Binding-site contacts:
Ligand atom C29 contacts residue ASN143 of chain 2.B at 3.4 Å.
Ligand atom C32 contacts residue LEU83 of chain 2.B at 3.8 Å (hydrophobic).
Ligand atom C01 contacts residue THR85 of chain 2.B at 3.4 Å.
Ligand atom C01 contacts residue LYS37 of chain 2.B at 3.6 Å.
Ligand atom C12 contacts residue TYR87 of chain 2.B at 3.4 Å (hydrophobic).
Ligand atom C24 contacts residue LEU145 of chain 2.B at 3.9 Å (hydrophobic).
Ligand atom C11 contacts residue GLY91 of chain 2.B at 3.9 Å.
Ligand atom O02 contacts residue LYS37 of chain 2.B at 3.6 Å.
Ligand atom O31 contacts residue LYS37 of chain 2.B at 3.7 Å.
Ligand atom C22 contacts residue GLY91 of chain 2.B at 3.5 Å.
Ligand atom C04 contacts residue ALA35 of chain 2.B at 3.7 Å (hydrophobic).
Ligand atom O28 contacts residue ALA155 of chain 2.B at 3.6 Å.
Ligand atom C32 contacts residue ASP156 of chain 2.B at 3.8 Å.
Ligand atom C26 contacts residue LEU145 of chain 2.B at 4.0 Å (hydrophobic).
Ligand atom N08 contacts residue TYR87 of chain 2.B at 3.8 Å.
Ligand atom C12 contacts residue VAL16 of chain 2.B at 3.8 Å (hydrophobic).
Ligand atom C22 contacts residue ASP95 of chain 2.B at 3.4 Å.
Ligand atom C01 contacts residue ALA35 of chain 2.B at 3.5 Å (hydrophobic).
Ligand atom C07 contacts residue HIS86 of chain 2.B at 4.0 Å.
Ligand atom C29 contacts residue LYS142 of chain 2.B at 3.5 Å.
Ligand atom C04 contacts residue THR85 of chain 2.B at 3.9 Å.
Ligand atom C13 contacts residue TYR87 of chain 2.B at 3.6 Å (hydrophobic).
Ligand atom C04 contacts residue VAL24 of chain 2.B at 3.9 Å (hydrophobic).
Ligand atom C29 contacts residue ALA155 of chain 2.B at 3.8 Å (hydrophobic).
Ligand atom C01 contacts residue LEU83 of chain 2.B at 3.5 Å (hydrophobic).
Ligand atom C21 contacts residue VAL16 of chain 2.B at 3.5 Å (hydrophobic).
Ligand atom C14 contacts residue GLY91 of chain 2.B at 3.8 Å.
Ligand atom C12 contacts residue HIS88 of chain 2.B at 3.9 Å.
Ligand atom C16 contacts residue ASP95 of chain 2.B at 3.5 Å.
Ligand atom C07 contacts residue ALA35 of chain 2.B at 3.7 Å (hydrophobic).
Ligand atom C32 contacts residue GLU50 of chain 2.B at 3.5 Å.
Ligand atom C06 contacts residue LEU145 of chain 2.B at 3.9 Å (hydrophobic).
Ligand atom C23 contacts residue GLY91 of chain 2.B at 3.6 Å.
Ligand atom C09 contacts residue HIS88 of chain 2.B at 3.1 Å.
Ligand atom C07 contacts residue LEU145 of chain 2.B at 3.6 Å (hydrophobic).
Ligand atom C09 contacts residue TYR87 of chain 2.B at 3.9 Å (hydrophobic).
Ligand atom O02 contacts residue THR85 of chain 2.B at 3.9 Å.
Ligand atom C13 contacts residue VAL16 of chain 2.B at 3.8 Å (hydrophobic).
Ligand atom N08 contacts residue HIS88 of chain 2.B at 3.0 Å (h-bond).
Ligand atom C10 contacts residue LEU145 of chain 2.B at 3.9 Å (hydrophobic).

The protein below binds the small molecule below.
Small molecule (SMILES): COc1cc(-c2cncc(-c3ccc(C4CCN(C)CC4)cc3)c2C)cc(OC)c1OC

Sequence of chain 2.B:
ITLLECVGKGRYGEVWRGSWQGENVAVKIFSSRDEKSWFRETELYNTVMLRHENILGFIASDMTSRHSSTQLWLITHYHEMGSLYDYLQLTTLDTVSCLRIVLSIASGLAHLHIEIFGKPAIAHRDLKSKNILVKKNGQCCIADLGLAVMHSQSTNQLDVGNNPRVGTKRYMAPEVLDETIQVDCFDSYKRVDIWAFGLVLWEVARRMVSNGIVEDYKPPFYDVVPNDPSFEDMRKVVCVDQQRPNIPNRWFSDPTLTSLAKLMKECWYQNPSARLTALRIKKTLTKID